This protein binds this small molecule.
Small molecule (SMILES): CN(Cc1cnc2nc(N)nc(N)c2n1)c1ccc(C(=O)N[C@@H](CCC(=O)O)C(=O)O)cc1

Sequence of chain 1.A:
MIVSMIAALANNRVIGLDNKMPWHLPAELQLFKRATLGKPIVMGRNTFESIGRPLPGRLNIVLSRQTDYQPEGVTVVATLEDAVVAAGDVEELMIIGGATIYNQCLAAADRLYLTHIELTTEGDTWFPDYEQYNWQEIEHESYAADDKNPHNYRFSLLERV

Binding-site contacts:
Ligand atom CT contacts residue ARG58 of chain 1.A at 3.5 Å.
Ligand atom N3 contacts residue ALA7 of chain 1.A at 3.3 Å.
Ligand atom C4 contacts residue PHE32 of chain 1.A at 3.4 Å (hydrophobic).
Ligand atom NA2 contacts residue THR115 of chain 1.A at 3.6 Å.
Ligand atom O2 contacts residue LYS33 of chain 1.A at 3.2 Å (salt-bridge).
Ligand atom C4A contacts residue NDP1 of chain 1.E at 3.6 Å.
Ligand atom N8 contacts residue GLU28 of chain 1.A at 3.6 Å.
Ligand atom C14 contacts residue ILE51 of chain 1.A at 3.6 Å (hydrophobic).
Ligand atom N3 contacts residue ILE6 of chain 1.A at 3.5 Å.
Ligand atom OE2 contacts residue ARG53 of chain 1.A at 3.1 Å (salt-bridge).
Ligand atom N1 contacts residue GLU28 of chain 1.A at 2.7 Å (salt-bridge).
Ligand atom C7 contacts residue MET21 of chain 1.A at 3.4 Å (hydrophobic).
Ligand atom O1 contacts residue ARG58 of chain 1.A at 2.8 Å (salt-bridge).
Ligand atom O1 contacts residue PHE32 of chain 1.A at 3.5 Å.
Ligand atom C4 contacts residue NDP1 of chain 1.E at 3.5 Å.
Ligand atom C4 contacts residue ILE6 of chain 1.A at 3.7 Å (hydrophobic).
Ligand atom NA4 contacts residue ILE6 of chain 1.A at 2.9 Å (h-bond).
Ligand atom N3 contacts residue PHE32 of chain 1.A at 3.6 Å.
Ligand atom N5 contacts residue NDP1 of chain 1.E at 3.4 Å.
Ligand atom NA2 contacts residue GLU28 of chain 1.A at 2.7 Å (salt-bridge).
Ligand atom NA4 contacts residue TYR102 of chain 1.A at 3.5 Å (h-bond).
Ligand atom NA2 contacts residue ALA7 of chain 1.A at 3.5 Å.
Ligand atom N10 contacts residue ILE51 of chain 1.A at 3.5 Å.
Ligand atom CG contacts residue GLN30 of chain 1.A at 3.6 Å.
Ligand atom NA4 contacts residue NDP1 of chain 1.E at 3.5 Å.
Ligand atom C2 contacts residue GLU28 of chain 1.A at 3.5 Å.
Ligand atom O1 contacts residue LYS33 of chain 1.A at 3.5 Å.
Ligand atom N3 contacts residue NDP1 of chain 1.E at 3.7 Å.
Ligand atom NA2 contacts residue ALA8 of chain 1.A at 3.7 Å.
Ligand atom C7 contacts residue LEU29 of chain 1.A at 3.5 Å (hydrophobic).
Ligand atom O contacts residue ARG53 of chain 1.A at 2.7 Å (salt-bridge).
Ligand atom O2 contacts residue ARG58 of chain 1.A at 2.8 Å (salt-bridge).
Ligand atom C2 contacts residue ALA8 of chain 1.A at 3.6 Å (hydrophobic).
Ligand atom C8A contacts residue GLU28 of chain 1.A at 3.6 Å.
Ligand atom N8 contacts residue LEU29 of chain 1.A at 3.4 Å.
Ligand atom NA4 contacts residue PHE32 of chain 1.A at 3.7 Å.
Ligand atom C4A contacts residue PHE32 of chain 1.A at 3.5 Å (hydrophobic).
Ligand atom C16 contacts residue PHE32 of chain 1.A at 3.7 Å (hydrophobic).
Ligand atom NA4 contacts residue ILE96 of chain 1.A at 3.0 Å (h-bond).
Ligand atom N8 contacts residue MET21 of chain 1.A at 3.6 Å.